Sequence of chain 1.A:
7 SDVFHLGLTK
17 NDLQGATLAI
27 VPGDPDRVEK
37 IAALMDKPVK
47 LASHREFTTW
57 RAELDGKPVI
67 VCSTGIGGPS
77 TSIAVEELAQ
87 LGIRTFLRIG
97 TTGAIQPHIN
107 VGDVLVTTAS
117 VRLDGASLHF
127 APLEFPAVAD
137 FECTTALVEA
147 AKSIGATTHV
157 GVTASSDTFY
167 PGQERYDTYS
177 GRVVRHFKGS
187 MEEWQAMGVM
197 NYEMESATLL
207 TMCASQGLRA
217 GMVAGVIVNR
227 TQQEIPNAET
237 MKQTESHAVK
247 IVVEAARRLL

Binding-site contacts:
Ligand atom O1 contacts residue ARG94 of chain 1.B at 3.1 Å (salt-bridge).
Ligand atom P contacts residue ARG94 of chain 1.B at 3.9 Å.
Ligand atom P contacts residue ARG51 of chain 1.A at 3.8 Å.
Ligand atom P contacts residue ARG33 of chain 1.B at 3.8 Å.
Ligand atom O1P contacts residue ARG94 of chain 1.B at 3.0 Å (salt-bridge).
Ligand atom C2 contacts residue URA1 of chain 1.G at 3.7 Å.
Ligand atom C2 contacts residue MET200 of chain 1.B at 3.8 Å (hydrophobic).
Ligand atom O5 contacts residue HIS11 of chain 1.A at 2.9 Å (h-bond).
Ligand atom C3 contacts residue GLU201 of chain 1.B at 3.4 Å.
Ligand atom O2 contacts residue MET200 of chain 1.B at 2.9 Å (h-bond).
Ligand atom O1P contacts residue ARG33 of chain 1.B at 2.9 Å (salt-bridge).
Ligand atom O4 contacts residue URA1 of chain 1.G at 3.8 Å.
Ligand atom C5 contacts residue PHE165 of chain 1.B at 3.7 Å (hydrophobic).
Ligand atom O1 contacts residue GLU201 of chain 1.B at 3.7 Å.
Ligand atom C5 contacts residue HIS11 of chain 1.A at 3.8 Å.
Ligand atom O2 contacts residue ARG94 of chain 1.B at 3.0 Å (salt-bridge).
Ligand atom P contacts residue THR97 of chain 1.B at 3.6 Å.
Ligand atom O2P contacts residue ASP30 of chain 1.B at 3.9 Å.
Ligand atom O4 contacts residue ARG51 of chain 1.A at 3.6 Å.
Ligand atom O1P contacts residue THR97 of chain 1.B at 3.8 Å.
Ligand atom O1P contacts residue ILE95 of chain 1.B at 3.7 Å.
Ligand atom O3P contacts residue ARG33 of chain 1.B at 2.8 Å (salt-bridge).
Ligand atom O1 contacts residue THR97 of chain 1.B at 3.4 Å (h-bond).
Ligand atom O3 contacts residue ILE72 of chain 1.B at 3.6 Å.
Ligand atom O3P contacts residue THR97 of chain 1.B at 2.5 Å (h-bond).
Ligand atom C5 contacts residue URA1 of chain 1.G at 3.5 Å.
Ligand atom O2P contacts residue ARG51 of chain 1.A at 2.8 Å (salt-bridge).
Ligand atom O3 contacts residue GLU201 of chain 1.B at 2.6 Å (salt-bridge).
Ligand atom O3P contacts residue ARG51 of chain 1.A at 3.0 Å (salt-bridge).
Ligand atom O2 contacts residue GLU201 of chain 1.B at 2.5 Å (salt-bridge).
Ligand atom C2 contacts residue GLU201 of chain 1.B at 3.6 Å.
Ligand atom O2 contacts residue GLU199 of chain 1.B at 3.3 Å (salt-bridge).
Ligand atom C1 contacts residue URA1 of chain 1.G at 3.6 Å.
Ligand atom O5 contacts residue URA1 of chain 1.G at 3.9 Å.
Ligand atom O1P contacts residue GLY29 of chain 1.B at 3.1 Å (h-bond).
Ligand atom O2P contacts residue GLY29 of chain 1.B at 3.5 Å.
Ligand atom C1 contacts residue THR97 of chain 1.B at 3.1 Å.
Ligand atom O1P contacts residue GLY96 of chain 1.B at 3.2 Å.
Ligand atom O4 contacts residue THR97 of chain 1.B at 3.0 Å (h-bond).
Ligand atom O5 contacts residue PHE165 of chain 1.B at 3.6 Å.

Sequence of chain 1.B:
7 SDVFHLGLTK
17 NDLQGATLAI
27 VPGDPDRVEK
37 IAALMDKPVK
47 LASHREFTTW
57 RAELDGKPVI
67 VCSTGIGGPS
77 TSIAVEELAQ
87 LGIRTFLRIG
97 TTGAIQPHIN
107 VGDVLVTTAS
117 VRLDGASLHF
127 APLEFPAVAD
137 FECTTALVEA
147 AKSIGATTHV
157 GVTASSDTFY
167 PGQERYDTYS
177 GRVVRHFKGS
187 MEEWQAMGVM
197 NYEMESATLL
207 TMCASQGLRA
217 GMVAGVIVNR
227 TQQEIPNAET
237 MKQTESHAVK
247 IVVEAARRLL

A small-molecule ligand and the protein it binds are described below.
Small molecule (SMILES): O=P(O)(O)O[C@H]1O[C@H](CO)[C@@H](O)[C@H]1O